Binding-site contacts:
Ligand atom O2 contacts residue LEU328 of chain 21.A at 2.2 Å.
Ligand atom C6 contacts residue PHE333 of chain 21.A at 3.7 Å (hydrophobic).
Ligand atom C5' contacts residue PHE333 of chain 21.A at 3.2 Å (hydrophobic).
Ligand atom O4' contacts residue PRO334 of chain 21.A at 4.0 Å.
Ligand atom C1' contacts residue PHE333 of chain 21.A at 3.1 Å (hydrophobic).
Ligand atom C7 contacts residue TYR336 of chain 21.A at 3.6 Å (hydrophobic).
Ligand atom N1 contacts residue PHE333 of chain 21.A at 3.8 Å.
Ligand atom O2 contacts residue PRO334 of chain 21.A at 3.8 Å.
Ligand atom C4' contacts residue LEU328 of chain 21.A at 4.1 Å (hydrophobic).
Ligand atom O5' contacts residue PHE333 of chain 21.A at 3.8 Å.
Ligand atom C1' contacts residue LEU328 of chain 21.A at 3.9 Å (hydrophobic).
Ligand atom OP2 contacts residue GLU102 of chain 21.A at 3.5 Å (salt-bridge).
Ligand atom O4' contacts residue LEU328 of chain 21.A at 3.0 Å.
Ligand atom O4 contacts residue PRO334 of chain 21.A at 3.7 Å.
Ligand atom O5' contacts residue LEU328 of chain 21.A at 3.6 Å.
Ligand atom OP1 contacts residue GLN252 of chain 21.A at 3.7 Å.
Ligand atom C2' contacts residue LEU328 of chain 21.A at 3.7 Å (hydrophobic).
Ligand atom C4' contacts residue GLN252 of chain 21.A at 3.5 Å.
Ligand atom O5' contacts residue GLN252 of chain 21.A at 3.1 Å (h-bond).
Ligand atom C6 contacts residue GLY98 of chain 21.A at 4.1 Å.
Ligand atom C2' contacts residue PHE333 of chain 21.A at 2.9 Å (hydrophobic).
Ligand atom C3' contacts residue PHE333 of chain 21.A at 3.8 Å (hydrophobic).
Ligand atom C2 contacts residue PRO334 of chain 21.A at 3.7 Å (hydrophobic).
Ligand atom C4 contacts residue GLY98 of chain 21.A at 3.2 Å.
Ligand atom O4' contacts residue GLN252 of chain 21.A at 3.9 Å.
Ligand atom N3 contacts residue PRO334 of chain 21.A at 3.5 Å.
Ligand atom C5 contacts residue GLY98 of chain 21.A at 2.9 Å.
Ligand atom O4 contacts residue ALA259 of chain 21.A at 3.2 Å.
Ligand atom OP2 contacts residue ARG391 of chain 21.A at 3.9 Å.
Ligand atom C4 contacts residue PRO334 of chain 21.A at 3.6 Å (hydrophobic).
Ligand atom P contacts residue PHE333 of chain 21.A at 3.8 Å.
Ligand atom O4 contacts residue GLY98 of chain 21.A at 2.8 Å (h-bond).
Ligand atom N3 contacts residue LEU328 of chain 21.A at 3.9 Å.
Ligand atom OP2 contacts residue PHE333 of chain 21.A at 3.3 Å.
Ligand atom N1 contacts residue LEU328 of chain 21.A at 3.8 Å.
Ligand atom OP1 contacts residue ARG391 of chain 21.A at 3.8 Å.
Ligand atom OP2 contacts residue GLN252 of chain 21.A at 4.1 Å.
Ligand atom O3' contacts residue PHE333 of chain 21.A at 3.5 Å.
Ligand atom C5' contacts residue GLN252 of chain 21.A at 3.4 Å.
Ligand atom C2 contacts residue LEU328 of chain 21.A at 3.0 Å (hydrophobic).

This protein binds this small molecule.
Small molecule (SMILES): Cc1cn([C@H]2C[C@H](O[P](=O)(O)OC[C@H]3O[C@@H](n4cc(C)c(=O)[nH]c4=O)C[C@@H]3O)[C@@H](CO[P](=O)(O)O[C@H]3C[C@H](n4ccc(=O)[nH]c4=O)O[C@@H]3COP(=O)=O)O2)c(=O)[nH]c1=O

Sequence of chain 21.A:
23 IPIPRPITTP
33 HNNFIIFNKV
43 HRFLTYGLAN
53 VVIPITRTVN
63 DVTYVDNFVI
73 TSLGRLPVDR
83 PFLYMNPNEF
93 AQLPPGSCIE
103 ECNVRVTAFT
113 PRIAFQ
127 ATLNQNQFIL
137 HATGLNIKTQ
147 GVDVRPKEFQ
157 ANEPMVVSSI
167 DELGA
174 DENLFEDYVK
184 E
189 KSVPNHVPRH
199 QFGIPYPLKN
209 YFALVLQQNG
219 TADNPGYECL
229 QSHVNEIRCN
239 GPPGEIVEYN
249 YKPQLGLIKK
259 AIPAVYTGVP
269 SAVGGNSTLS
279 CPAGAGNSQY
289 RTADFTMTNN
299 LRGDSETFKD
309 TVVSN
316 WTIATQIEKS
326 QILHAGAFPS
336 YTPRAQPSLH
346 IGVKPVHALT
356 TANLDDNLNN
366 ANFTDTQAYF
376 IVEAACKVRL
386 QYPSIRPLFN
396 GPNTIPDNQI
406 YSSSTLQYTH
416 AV